The small molecule below binds the protein below.
Small molecule (SMILES): N[C@@H](CCC(=O)O)C(=O)O

Binding-site contacts:
Ligand atom OE2 contacts residue LYS222 of chain 1.F at 3.8 Å.
Ligand atom CD contacts residue PHE130 of chain 1.F at 4.1 Å (hydrophobic).
Ligand atom O contacts residue EDO1 of chain 1.JA at 3.9 Å.
Ligand atom CA contacts residue ASP216 of chain 1.F at 3.8 Å.
Ligand atom O contacts residue GLU217 of chain 1.F at 3.2 Å (salt-bridge).
Ligand atom CD contacts residue TRP223 of chain 1.F at 3.7 Å (hydrophobic).
Ligand atom CB contacts residue PHE130 of chain 1.F at 4.0 Å (hydrophobic).
Ligand atom CB contacts residue GLU217 of chain 1.F at 4.1 Å.
Ligand atom O contacts residue NA1 of chain 1.IA at 2.9 Å (h-bond).
Ligand atom OE2 contacts residue TRP223 of chain 1.F at 2.9 Å (h-bond).
Ligand atom CA contacts residue GLU217 of chain 1.F at 3.6 Å.
Ligand atom N contacts residue ASP191 of chain 1.F at 4.1 Å.
Ligand atom O contacts residue ASP216 of chain 1.F at 3.3 Å (salt-bridge).
Ligand atom N contacts residue ASP189 of chain 1.F at 3.6 Å.
Ligand atom C contacts residue NA1 of chain 1.IA at 4.1 Å.
Ligand atom CG contacts residue TRP223 of chain 1.F at 4.1 Å (hydrophobic).
Ligand atom OE1 contacts residue PHE130 of chain 1.F at 3.4 Å.
Ligand atom CG contacts residue GLU217 of chain 1.F at 3.5 Å.
Ligand atom C contacts residue GLU217 of chain 1.F at 3.7 Å.
Ligand atom N contacts residue ASP216 of chain 1.F at 2.7 Å (salt-bridge).
Ligand atom N contacts residue NA1 of chain 1.IA at 4.0 Å.
Ligand atom C contacts residue ASP216 of chain 1.F at 4.0 Å.
Ligand atom N contacts residue GLU217 of chain 1.F at 2.8 Å (salt-bridge).

Sequence of chain 1.F:
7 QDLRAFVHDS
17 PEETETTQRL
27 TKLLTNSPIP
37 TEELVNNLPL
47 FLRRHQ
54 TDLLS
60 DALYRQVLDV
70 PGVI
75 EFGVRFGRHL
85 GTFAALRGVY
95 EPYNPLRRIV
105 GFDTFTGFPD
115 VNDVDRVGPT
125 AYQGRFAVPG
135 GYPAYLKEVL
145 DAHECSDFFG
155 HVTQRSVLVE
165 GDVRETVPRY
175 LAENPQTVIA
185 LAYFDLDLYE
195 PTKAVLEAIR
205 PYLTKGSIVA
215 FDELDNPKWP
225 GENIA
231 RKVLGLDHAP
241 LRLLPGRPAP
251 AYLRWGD